Sequence of chain 2.A:
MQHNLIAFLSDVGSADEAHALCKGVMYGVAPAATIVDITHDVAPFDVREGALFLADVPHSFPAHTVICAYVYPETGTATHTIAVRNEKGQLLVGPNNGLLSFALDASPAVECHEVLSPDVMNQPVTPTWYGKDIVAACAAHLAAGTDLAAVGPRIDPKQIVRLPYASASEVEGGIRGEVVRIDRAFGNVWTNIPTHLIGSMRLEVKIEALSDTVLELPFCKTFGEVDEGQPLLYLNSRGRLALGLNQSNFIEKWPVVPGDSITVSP

The small molecule below binds the protein below.
Small molecule (SMILES): CSCC[C@H](N)C(=O)O

Sequence of chain 3.A:
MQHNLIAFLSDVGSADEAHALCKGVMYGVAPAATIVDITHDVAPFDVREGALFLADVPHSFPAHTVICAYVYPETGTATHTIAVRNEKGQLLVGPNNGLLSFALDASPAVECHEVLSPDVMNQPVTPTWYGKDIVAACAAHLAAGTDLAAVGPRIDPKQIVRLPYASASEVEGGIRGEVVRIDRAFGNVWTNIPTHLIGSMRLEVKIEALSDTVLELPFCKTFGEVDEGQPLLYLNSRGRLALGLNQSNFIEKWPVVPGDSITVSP

Binding-site contacts:
Ligand atom O contacts residue ALA18 of chain 3.A at 3.3 Å.
Ligand atom SD contacts residue ASP183 of chain 2.A at 4.5 Å.
Ligand atom CE contacts residue PHE228 of chain 2.A at 3.9 Å (hydrophobic).
Ligand atom N contacts residue SER242 of chain 2.A at 3.0 Å (h-bond).
Ligand atom C contacts residue TRP190 of chain 2.A at 4.3 Å (hydrophobic).
Ligand atom CB contacts residue SER242 of chain 2.A at 4.4 Å.
Ligand atom OXT contacts residue TRP129 of chain 3.A at 4.5 Å.
Ligand atom OXT contacts residue ALA18 of chain 3.A at 4.0 Å.
Ligand atom CG contacts residue 5CD1 of chain 3.B at 4.4 Å.
Ligand atom SD contacts residue PHE186 of chain 2.A at 4.3 Å.
Ligand atom SD contacts residue THR128 of chain 3.A at 3.6 Å (h-bond).
Ligand atom N contacts residue TRP190 of chain 2.A at 3.2 Å.
Ligand atom O contacts residue ASP183 of chain 2.A at 3.8 Å.
Ligand atom CE contacts residue ASN188 of chain 2.A at 3.3 Å.
Ligand atom SD contacts residue 5CD1 of chain 3.B at 3.4 Å.
Ligand atom C contacts residue TRP129 of chain 3.A at 4.2 Å (hydrophobic).
Ligand atom CA contacts residue SER242 of chain 2.A at 4.0 Å.
Ligand atom CA contacts residue TRP129 of chain 3.A at 3.4 Å (hydrophobic).
Ligand atom CE contacts residue PHE186 of chain 2.A at 4.1 Å (hydrophobic).
Ligand atom CB contacts residue TRP129 of chain 3.A at 4.3 Å (hydrophobic).
Ligand atom CG contacts residue TRP129 of chain 3.A at 3.5 Å (hydrophobic).
Ligand atom CG contacts residue THR128 of chain 3.A at 3.0 Å.
Ligand atom O contacts residue TRP129 of chain 3.A at 4.2 Å.
Ligand atom OXT contacts residue ASP183 of chain 2.A at 3.7 Å.
Ligand atom CB contacts residue TRP190 of chain 2.A at 4.5 Å (hydrophobic).
Ligand atom C contacts residue ASP183 of chain 2.A at 4.0 Å.
Ligand atom O contacts residue TRP190 of chain 2.A at 4.0 Å.
Ligand atom OXT contacts residue VAL12 of chain 3.A at 4.5 Å.
Ligand atom CE contacts residue 5CD1 of chain 3.B at 3.2 Å.
Ligand atom N contacts residue TRP129 of chain 3.A at 3.8 Å.
Ligand atom CA contacts residue TRP190 of chain 2.A at 4.2 Å (hydrophobic).
Ligand atom C contacts residue ALA18 of chain 3.A at 3.9 Å (hydrophobic).
Ligand atom CB contacts residue THR128 of chain 3.A at 4.2 Å.
Ligand atom CE contacts residue ASP183 of chain 2.A at 3.1 Å.
Ligand atom CB contacts residue ASP183 of chain 2.A at 4.4 Å.
Ligand atom OXT contacts residue PHE186 of chain 2.A at 4.2 Å.